Sequence of chain 1.L:
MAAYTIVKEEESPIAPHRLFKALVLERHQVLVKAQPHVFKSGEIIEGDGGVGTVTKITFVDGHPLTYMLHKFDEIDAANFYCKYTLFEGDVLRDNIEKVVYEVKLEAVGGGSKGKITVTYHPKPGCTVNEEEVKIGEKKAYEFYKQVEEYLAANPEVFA

Binding-site contacts:
Ligand atom C8 contacts residue ALA40 of chain 1.L at 4.4 Å (hydrophobic).
Ligand atom C13 contacts residue PHE164 of chain 1.L at 3.6 Å (hydrophobic).
Ligand atom C2 contacts residue TYR156 of chain 1.L at 3.8 Å (hydrophobic).
Ligand atom C12 contacts residue LYS39 of chain 1.L at 4.2 Å.
Ligand atom C5 contacts residue LYS39 of chain 1.L at 4.4 Å.
Ligand atom C10 contacts residue LYS39 of chain 1.L at 4.0 Å.
Ligand atom C11 contacts residue LYS39 of chain 1.L at 4.3 Å.
Ligand atom S contacts residue LYS39 of chain 1.L at 4.2 Å.
Ligand atom S contacts residue TYR156 of chain 1.L at 4.1 Å.
Ligand atom C3 contacts residue TYR156 of chain 1.L at 3.9 Å (hydrophobic).
Ligand atom C4 contacts residue TYR156 of chain 1.L at 4.0 Å (hydrophobic).
Ligand atom C14 contacts residue VAL163 of chain 1.L at 3.7 Å (hydrophobic).
Ligand atom C5 contacts residue TYR156 of chain 1.L at 3.8 Å (hydrophobic).
Ligand atom C3 contacts residue VAL36 of chain 1.L at 3.8 Å (hydrophobic).
Ligand atom C10 contacts residue TYR156 of chain 1.L at 4.0 Å (hydrophobic).
Ligand atom C1 contacts residue TYR156 of chain 1.L at 3.6 Å (hydrophobic).
Ligand atom O2 contacts residue TYR156 of chain 1.L at 2.9 Å (h-bond).
Ligand atom C5 contacts residue VAL36 of chain 1.L at 4.3 Å (hydrophobic).
Ligand atom O3 contacts residue LYS39 of chain 1.L at 3.5 Å.
Ligand atom C15 contacts residue VAL163 of chain 1.L at 4.3 Å (hydrophobic).
Ligand atom C7 contacts residue LYS39 of chain 1.L at 3.6 Å.
Ligand atom C12 contacts residue PHE164 of chain 1.L at 4.1 Å (hydrophobic).
Ligand atom C12 contacts residue VAL163 of chain 1.L at 3.9 Å (hydrophobic).
Ligand atom C2 contacts residue LYS39 of chain 1.L at 4.3 Å.
Ligand atom C7 contacts residue TYR156 of chain 1.L at 4.3 Å (hydrophobic).
Ligand atom C9 contacts residue LYS39 of chain 1.L at 3.8 Å.
Ligand atom C11 contacts residue TYR156 of chain 1.L at 4.0 Å (hydrophobic).
Ligand atom C4 contacts residue VAL36 of chain 1.L at 3.6 Å (hydrophobic).
Ligand atom C16 contacts residue TYR156 of chain 1.L at 3.7 Å (hydrophobic).
Ligand atom C6 contacts residue TYR156 of chain 1.L at 4.1 Å (hydrophobic).
Ligand atom C9 contacts residue TYR156 of chain 1.L at 3.8 Å (hydrophobic).
Ligand atom C1 contacts residue LYS39 of chain 1.L at 3.9 Å.
Ligand atom N contacts residue TYR156 of chain 1.L at 3.8 Å.
Ligand atom C8 contacts residue TYR156 of chain 1.L at 4.1 Å (hydrophobic).
Ligand atom N contacts residue LYS39 of chain 1.L at 3.9 Å.
Ligand atom C6 contacts residue ALA40 of chain 1.L at 4.0 Å (hydrophobic).
Ligand atom C4 contacts residue VAL153 of chain 1.L at 4.1 Å (hydrophobic).
Ligand atom C13 contacts residue VAL163 of chain 1.L at 3.5 Å (hydrophobic).
Ligand atom C7 contacts residue ALA40 of chain 1.L at 3.7 Å (hydrophobic).
Ligand atom C8 contacts residue LYS39 of chain 1.L at 3.5 Å.

A protein and the small-molecule ligand that binds it are described below.
Small molecule (SMILES): O=S(=O)(O)c1cccc2cccc(Nc3ccccc3)c12